Binding-site contacts:
Ligand atom O3G contacts residue TYR34 of chain 1.B at 3.1 Å.
Ligand atom N1 contacts residue ASP121 of chain 1.B at 3.5 Å (salt-bridge).
Ligand atom O1B contacts residue SER19 of chain 1.B at 2.7 Å (h-bond).
Ligand atom O6 contacts residue ALA148 of chain 1.B at 3.0 Å (h-bond).
Ligand atom O3A contacts residue GLY17 of chain 1.B at 3.6 Å.
Ligand atom O3G contacts residue ASP35 of chain 1.B at 3.2 Å (salt-bridge).
Ligand atom C5' contacts residue TYR34 of chain 1.B at 3.6 Å (hydrophobic).
Ligand atom O1B contacts residue LYS18 of chain 1.B at 2.8 Å (salt-bridge).
Ligand atom O2' contacts residue VAL31 of chain 1.B at 3.5 Å (h-bond).
Ligand atom O2A contacts residue GLY17 of chain 1.B at 3.3 Å.
Ligand atom C6 contacts residue LYS119 of chain 1.B at 3.6 Å.
Ligand atom PA contacts residue SER19 of chain 1.B at 3.7 Å.
Ligand atom O2B contacts residue VAL16 of chain 1.B at 3.5 Å (h-bond).
Ligand atom O2' contacts residue PHE30 of chain 1.B at 3.5 Å.
Ligand atom PG contacts residue ASP35 of chain 1.B at 3.4 Å.
Ligand atom O2B contacts residue GLY15 of chain 1.B at 2.7 Å (h-bond).
Ligand atom O1G contacts residue PRO36 of chain 1.B at 3.3 Å.
Ligand atom N2 contacts residue ASP121 of chain 1.B at 3.1 Å (salt-bridge).
Ligand atom O6 contacts residue LYS119 of chain 1.B at 3.6 Å.
Ligand atom O6 contacts residue ASN118 of chain 1.B at 3.3 Å (h-bond).
Ligand atom O3' contacts residue ASP32 of chain 1.B at 2.9 Å (salt-bridge).
Ligand atom N3B contacts residue SER19 of chain 1.B at 3.1 Å (h-bond).
Ligand atom O3G contacts residue VAL14 of chain 1.B at 3.5 Å.
Ligand atom C2' contacts residue ASP32 of chain 1.B at 3.7 Å.
Ligand atom O2A contacts residue SER19 of chain 1.B at 3.4 Å (h-bond).
Ligand atom O2' contacts residue ASP32 of chain 1.B at 3.1 Å (salt-bridge).
Ligand atom C6 contacts residue ALA148 of chain 1.B at 3.7 Å (hydrophobic).
Ligand atom N2 contacts residue LYS149 of chain 1.B at 3.4 Å.
Ligand atom O6 contacts residue ASP121 of chain 1.B at 3.7 Å.
Ligand atom PB contacts residue SER19 of chain 1.B at 3.3 Å.
Ligand atom O2B contacts residue VAL14 of chain 1.B at 3.7 Å.
Ligand atom O1A contacts residue SER19 of chain 1.B at 3.6 Å.
Ligand atom O2A contacts residue ALA20 of chain 1.B at 3.4 Å (h-bond).
Ligand atom O1G contacts residue THR37 of chain 1.B at 2.9 Å (h-bond).
Ligand atom O2G contacts residue VAL14 of chain 1.B at 3.7 Å.
Ligand atom N3B contacts residue ASP35 of chain 1.B at 3.4 Å (salt-bridge).
Ligand atom N7 contacts residue ASN118 of chain 1.B at 3.5 Å (h-bond).
Ligand atom C3' contacts residue ASP32 of chain 1.B at 3.3 Å.
Ligand atom O1B contacts residue GLY17 of chain 1.B at 3.5 Å.
Ligand atom O1G contacts residue ASP35 of chain 1.B at 3.1 Å (salt-bridge).

The protein below binds the small molecule below.
Small molecule (SMILES): Nc1nc2c(ncn2[C@@H]2O[C@H](CO[P](=O)(O)O[P](=O)(O)NP(=O)(O)O)[C@@H](O)[C@H]2O)c(=O)[nH]1

Sequence of chain 1.B:
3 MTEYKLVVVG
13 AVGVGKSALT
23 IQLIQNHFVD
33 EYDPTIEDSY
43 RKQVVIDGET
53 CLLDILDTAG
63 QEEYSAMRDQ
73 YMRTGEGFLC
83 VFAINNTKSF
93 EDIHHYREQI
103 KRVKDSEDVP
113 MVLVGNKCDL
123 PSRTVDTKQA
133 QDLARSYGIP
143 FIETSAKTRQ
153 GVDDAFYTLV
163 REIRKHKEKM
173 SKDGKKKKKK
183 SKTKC